Sequence of chain 1.B:
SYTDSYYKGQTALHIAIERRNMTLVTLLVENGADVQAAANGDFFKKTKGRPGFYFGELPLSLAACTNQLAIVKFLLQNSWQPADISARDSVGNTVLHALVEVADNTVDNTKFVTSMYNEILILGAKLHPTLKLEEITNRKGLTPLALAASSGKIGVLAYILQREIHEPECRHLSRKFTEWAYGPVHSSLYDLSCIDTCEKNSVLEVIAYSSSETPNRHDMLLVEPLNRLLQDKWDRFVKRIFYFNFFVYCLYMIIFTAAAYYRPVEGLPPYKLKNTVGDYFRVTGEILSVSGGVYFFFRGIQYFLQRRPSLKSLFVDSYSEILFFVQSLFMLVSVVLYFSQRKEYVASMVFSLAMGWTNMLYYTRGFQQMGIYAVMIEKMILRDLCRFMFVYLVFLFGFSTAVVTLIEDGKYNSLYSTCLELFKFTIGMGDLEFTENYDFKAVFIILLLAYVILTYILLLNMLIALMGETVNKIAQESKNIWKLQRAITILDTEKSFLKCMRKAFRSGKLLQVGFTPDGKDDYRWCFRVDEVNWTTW

The protein below binds the small molecule below.
Small molecule (SMILES): CCCCCCCCCCCCC(=O)O[C@@H](COC(=O)CCC)COP(=O)(O)OC1[C@@H](O)[C@H](O)C(O)[C@H](O)[C@H]1O

Sequence of chain 1.C:
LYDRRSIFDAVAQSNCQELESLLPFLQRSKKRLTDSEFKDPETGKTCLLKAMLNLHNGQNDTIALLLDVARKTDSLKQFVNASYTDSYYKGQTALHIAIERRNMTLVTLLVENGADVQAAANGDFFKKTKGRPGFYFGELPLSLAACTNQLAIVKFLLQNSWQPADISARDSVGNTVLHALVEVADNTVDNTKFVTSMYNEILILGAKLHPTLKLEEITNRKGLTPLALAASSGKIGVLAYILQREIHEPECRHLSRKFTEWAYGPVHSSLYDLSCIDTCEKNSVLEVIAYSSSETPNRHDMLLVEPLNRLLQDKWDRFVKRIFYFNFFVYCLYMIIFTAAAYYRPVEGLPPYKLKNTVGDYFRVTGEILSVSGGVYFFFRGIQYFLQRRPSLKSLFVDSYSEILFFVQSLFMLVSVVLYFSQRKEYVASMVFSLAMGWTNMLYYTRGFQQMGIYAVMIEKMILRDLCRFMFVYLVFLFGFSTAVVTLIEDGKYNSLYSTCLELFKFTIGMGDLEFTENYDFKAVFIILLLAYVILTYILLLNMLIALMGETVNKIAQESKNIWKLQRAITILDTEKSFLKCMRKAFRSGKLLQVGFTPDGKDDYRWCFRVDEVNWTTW

Binding-site contacts:
Ligand atom C25 contacts residue GLU466 of chain 1.B at 3.8 Å.
Ligand atom O5 contacts residue SER408 of chain 1.B at 2.7 Å (h-bond).
Ligand atom O10 contacts residue SER408 of chain 1.B at 3.8 Å.
Ligand atom C24 contacts residue GLU466 of chain 1.B at 3.4 Å.
Ligand atom O3 contacts residue TYR407 of chain 1.B at 3.7 Å.
Ligand atom C contacts residue ARG305 of chain 1.B at 3.9 Å.
Ligand atom O4 contacts residue ARG453 of chain 1.B at 3.2 Å (salt-bridge).
Ligand atom C contacts residue ASP405 of chain 1.B at 3.6 Å.
Ligand atom C6 contacts residue TYR407 of chain 1.B at 3.5 Å (hydrophobic).
Ligand atom O12 contacts residue LYS467 of chain 1.B at 3.9 Å.
Ligand atom C4 contacts residue GLU466 of chain 1.B at 3.0 Å.
Ligand atom O1 contacts residue ASP405 of chain 1.B at 3.8 Å.
Ligand atom C13 contacts residue THR446 of chain 1.B at 3.7 Å.
Ligand atom O4 contacts residue GLN573 of chain 1.B at 2.9 Å (h-bond).
Ligand atom O6 contacts residue SER408 of chain 1.B at 3.4 Å (h-bond).
Ligand atom C24 contacts residue ASP405 of chain 1.B at 3.5 Å.
Ligand atom O5 contacts residue TYR407 of chain 1.B at 3.7 Å.
Ligand atom C1 contacts residue ASP405 of chain 1.B at 3.8 Å.
Ligand atom O contacts residue ARG305 of chain 1.B at 3.1 Å (salt-bridge).
Ligand atom O contacts residue ASP405 of chain 1.B at 2.7 Å (salt-bridge).
Ligand atom O7 contacts residue GLU466 of chain 1.B at 3.9 Å.
Ligand atom O1 contacts residue ILE576 of chain 1.B at 3.8 Å.
Ligand atom P contacts residue SER408 of chain 1.B at 3.8 Å.
Ligand atom C3 contacts residue GLN573 of chain 1.B at 3.8 Å.
Ligand atom C11 contacts residue LEU411 of chain 1.B at 3.9 Å (hydrophobic).
Ligand atom O11 contacts residue GLU466 of chain 1.B at 2.2 Å (salt-bridge).
Ligand atom O10 contacts residue LEU411 of chain 1.B at 3.9 Å.
Ligand atom O6 contacts residue TYR407 of chain 1.B at 3.7 Å.
Ligand atom C4 contacts residue ARG453 of chain 1.B at 3.8 Å.
Ligand atom O6 contacts residue GLU466 of chain 1.B at 3.8 Å.
Ligand atom O9 contacts residue SER408 of chain 1.B at 3.9 Å.
Ligand atom C2 contacts residue ASP405 of chain 1.B at 3.2 Å.
Ligand atom C6 contacts residue GLU466 of chain 1.B at 3.5 Å.
Ligand atom C14 contacts residue LEU449 of chain 1.B at 3.9 Å (hydrophobic).
Ligand atom O11 contacts residue TYR407 of chain 1.B at 3.4 Å.
Ligand atom O1 contacts residue ARG305 of chain 1.B at 3.8 Å.
Ligand atom O3 contacts residue GLU466 of chain 1.B at 3.9 Å.
Ligand atom O8 contacts residue GLU466 of chain 1.B at 3.3 Å.
Ligand atom C3 contacts residue ASP405 of chain 1.B at 3.9 Å.
Ligand atom C5 contacts residue GLU466 of chain 1.B at 3.7 Å.